Sequence of chain 48.C:
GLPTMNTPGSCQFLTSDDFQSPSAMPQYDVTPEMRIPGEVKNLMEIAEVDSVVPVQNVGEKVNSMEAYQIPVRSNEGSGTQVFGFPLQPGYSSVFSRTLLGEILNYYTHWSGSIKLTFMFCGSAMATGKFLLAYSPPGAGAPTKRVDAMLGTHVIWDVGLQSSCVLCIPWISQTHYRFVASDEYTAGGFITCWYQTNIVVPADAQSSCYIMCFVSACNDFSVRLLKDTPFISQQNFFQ

Sequence of chain 48.A:
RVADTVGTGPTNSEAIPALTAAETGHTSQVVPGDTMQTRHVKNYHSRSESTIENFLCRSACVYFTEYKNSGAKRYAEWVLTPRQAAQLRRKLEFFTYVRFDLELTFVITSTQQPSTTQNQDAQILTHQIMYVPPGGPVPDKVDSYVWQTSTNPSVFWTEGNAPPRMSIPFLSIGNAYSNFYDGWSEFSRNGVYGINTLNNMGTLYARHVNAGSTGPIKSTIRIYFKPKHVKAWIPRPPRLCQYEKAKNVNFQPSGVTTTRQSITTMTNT

Binding-site contacts:
Ligand atom C6 contacts residue SER156 of chain 42.A at 3.4 Å.
Ligand atom C12 contacts residue GLN234 of chain 48.C at 2.8 Å.
Ligand atom C5 contacts residue SER156 of chain 42.A at 2.9 Å.
Ligand atom O6 contacts residue GLN160 of chain 42.A at 2.9 Å.
Ligand atom S1 contacts residue GLN234 of chain 48.C at 2.2 Å (h-bond).
Ligand atom C5 contacts residue TYR157 of chain 42.A at 2.8 Å (hydrophobic).
Ligand atom C8 contacts residue GLN234 of chain 48.C at 2.9 Å.
Ligand atom C1 contacts residue TYR157 of chain 42.A at 3.5 Å (hydrophobic).
Ligand atom C7 contacts residue GLN234 of chain 48.C at 2.2 Å.
Ligand atom C4 contacts residue TYR157 of chain 42.A at 3.5 Å (hydrophobic).
Ligand atom C3 contacts residue SER156 of chain 42.A at 3.2 Å.
Ligand atom C4 contacts residue ASP155 of chain 42.A at 1.9 Å.
Ligand atom C20 contacts residue PHE76 of chain 48.A at 3.2 Å (hydrophobic).
Ligand atom O4 contacts residue PHE236 of chain 48.C at 2.6 Å.
Ligand atom C6 contacts residue TYR157 of chain 42.A at 2.6 Å (hydrophobic).
Ligand atom O5 contacts residue ARG219 of chain 42.A at 3.5 Å (salt-bridge).
Ligand atom C21 contacts residue GLN160 of chain 42.A at 3.6 Å.
Ligand atom O1 contacts residue GLN234 of chain 48.C at 2.6 Å (h-bond).
Ligand atom C13 contacts residue PHE236 of chain 48.C at 3.4 Å (hydrophobic).
Ligand atom C1 contacts residue GLN160 of chain 42.A at 2.6 Å.
Ligand atom C5 contacts residue ASP155 of chain 42.A at 2.5 Å.
Ligand atom C13 contacts residue PHE76 of chain 48.A at 2.9 Å (hydrophobic).
Ligand atom N1 contacts residue TYR157 of chain 42.A at 2.5 Å (h-bond).
Ligand atom N1 contacts residue SER156 of chain 42.A at 2.9 Å.
Ligand atom C4 contacts residue SER156 of chain 42.A at 3.0 Å.
Ligand atom O4 contacts residue PHE76 of chain 48.A at 2.2 Å.
Ligand atom C21 contacts residue ARG234 of chain 48.A at 3.5 Å.
Ligand atom O6 contacts residue ARG234 of chain 48.A at 3.4 Å (salt-bridge).
Ligand atom O2 contacts residue TYR157 of chain 42.A at 3.4 Å.
Ligand atom N1 contacts residue ASP155 of chain 42.A at 2.5 Å (salt-bridge).
Ligand atom C6 contacts residue GLN160 of chain 42.A at 2.9 Å.
Ligand atom C8 contacts residue ASP155 of chain 42.A at 3.7 Å.
Ligand atom O1 contacts residue GLN233 of chain 48.C at 3.6 Å.
Ligand atom C2 contacts residue SER156 of chain 42.A at 3.6 Å.
Ligand atom O2 contacts residue GLN233 of chain 48.C at 2.9 Å (h-bond).
Ligand atom O5 contacts residue ARG234 of chain 48.A at 2.7 Å (salt-bridge).
Ligand atom C3 contacts residue ASP155 of chain 42.A at 3.0 Å.
Ligand atom C14 contacts residue PHE76 of chain 48.A at 3.3 Å (hydrophobic).
Ligand atom O2 contacts residue GLN234 of chain 48.C at 2.5 Å (h-bond).
Ligand atom C2 contacts residue GLN160 of chain 42.A at 3.5 Å.

Sequence of chain 42.A:
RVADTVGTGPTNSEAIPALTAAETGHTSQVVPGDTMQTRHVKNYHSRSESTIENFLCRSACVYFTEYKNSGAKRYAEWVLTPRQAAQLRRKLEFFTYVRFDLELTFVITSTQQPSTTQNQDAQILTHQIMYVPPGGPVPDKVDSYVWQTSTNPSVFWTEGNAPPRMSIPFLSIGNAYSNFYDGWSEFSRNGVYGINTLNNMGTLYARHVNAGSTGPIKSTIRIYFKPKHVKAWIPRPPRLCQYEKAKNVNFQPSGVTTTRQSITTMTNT

This protein binds this small molecule.
Small molecule (SMILES): O=C(O)c1ccc(NS(=O)(=O)c2ccc(N3C(=O)c4ccccc4C3=O)cc2)cc1